The protein below binds the small molecule below.
Small molecule (SMILES): Cc1ccc2cc(N)ccc2n1

Sequence of chain 1.A:
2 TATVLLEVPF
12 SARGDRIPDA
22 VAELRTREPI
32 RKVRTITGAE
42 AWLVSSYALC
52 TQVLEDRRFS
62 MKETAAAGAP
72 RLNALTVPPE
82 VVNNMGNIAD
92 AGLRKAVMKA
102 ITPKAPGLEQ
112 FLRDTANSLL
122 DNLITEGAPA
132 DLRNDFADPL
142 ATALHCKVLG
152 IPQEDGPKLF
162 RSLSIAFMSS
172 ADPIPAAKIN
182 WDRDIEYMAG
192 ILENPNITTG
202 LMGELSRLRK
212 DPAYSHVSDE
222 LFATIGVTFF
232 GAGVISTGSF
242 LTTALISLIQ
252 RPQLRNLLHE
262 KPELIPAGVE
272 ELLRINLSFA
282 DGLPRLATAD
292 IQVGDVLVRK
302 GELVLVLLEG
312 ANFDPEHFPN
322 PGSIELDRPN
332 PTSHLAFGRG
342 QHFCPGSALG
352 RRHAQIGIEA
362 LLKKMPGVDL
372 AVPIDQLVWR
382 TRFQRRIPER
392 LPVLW

Binding-site contacts:
Ligand atom CAF contacts residue SO41 of chain 1.F at 3.4 Å.
Ligand atom CAF contacts residue ARG300 of chain 1.A at 4.4 Å.
Ligand atom NAB contacts residue ARG300 of chain 1.A at 3.1 Å.
Ligand atom CAA contacts residue ARG300 of chain 1.A at 4.1 Å.
Ligand atom CAA contacts residue SO41 of chain 1.F at 3.8 Å.
Ligand atom CAI contacts residue SO41 of chain 1.F at 3.8 Å.
Ligand atom CAI contacts residue ARG300 of chain 1.A at 3.4 Å.
Ligand atom CAJ contacts residue ARG300 of chain 1.A at 3.2 Å.
Ligand atom NAH contacts residue SO41 of chain 1.F at 2.8 Å (h-bond).
Ligand atom CAC contacts residue ARG300 of chain 1.A at 3.5 Å.
Ligand atom CAK contacts residue ARG300 of chain 1.A at 3.7 Å.
Ligand atom CAK contacts residue GLU303 of chain 1.A at 4.2 Å.
Ligand atom CAE contacts residue GLU303 of chain 1.A at 3.6 Å.
Ligand atom CAE contacts residue ARG300 of chain 1.A at 3.4 Å.
Ligand atom CAC contacts residue SO41 of chain 1.G at 3.8 Å.
Ligand atom CAL contacts residue ARG300 of chain 1.A at 3.6 Å.
Ligand atom CAG contacts residue ARG300 of chain 1.A at 3.5 Å.
Ligand atom NAH contacts residue ARG300 of chain 1.A at 3.4 Å (salt-bridge).
Ligand atom CAG contacts residue LYS301 of chain 1.A at 4.3 Å.
Ligand atom CAL contacts residue SO41 of chain 1.F at 3.5 Å.
Ligand atom CAA contacts residue SO41 of chain 1.G at 3.6 Å.
Ligand atom CAJ contacts residue LYS301 of chain 1.A at 4.0 Å.
Ligand atom NAB contacts residue LYS301 of chain 1.A at 2.9 Å (salt-bridge).
Ligand atom CAI contacts residue SO41 of chain 1.G at 4.1 Å.
Ligand atom CAG contacts residue GLU303 of chain 1.A at 3.9 Å.
Ligand atom CAD contacts residue ARG300 of chain 1.A at 3.8 Å.